A small-molecule ligand and the protein it binds are described below.
Small molecule (SMILES): CC(=O)N[C@H]1[C@H](O[C@H]2[C@H](O)[C@@H](NC(C)=O)CO[C@@H]2CO[C@@H]2O[C@@H](C)[C@@H](O)[C@@H](O)[C@@H]2O)O[C@H](CO)[C@@H](O)[C@@H]1O

Sequence of chain 1.B:
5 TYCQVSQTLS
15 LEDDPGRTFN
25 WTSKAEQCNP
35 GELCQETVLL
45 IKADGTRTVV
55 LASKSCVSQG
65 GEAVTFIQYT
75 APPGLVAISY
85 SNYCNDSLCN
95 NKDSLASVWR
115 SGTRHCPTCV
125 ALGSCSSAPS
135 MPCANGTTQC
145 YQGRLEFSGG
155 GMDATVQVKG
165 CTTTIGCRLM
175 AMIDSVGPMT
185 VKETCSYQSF

Binding-site contacts:
Ligand atom C8 contacts residue GLY64 of chain 1.B at 3.4 Å.
Ligand atom C7 contacts residue ASN89 of chain 1.B at 3.0 Å.
Ligand atom C7 contacts residue LEU37 of chain 1.B at 3.7 Å (hydrophobic).
Ligand atom C2 contacts residue ASN89 of chain 1.B at 2.4 Å.
Ligand atom C8 contacts residue LEU37 of chain 1.B at 3.2 Å (hydrophobic).
Ligand atom N2 contacts residue LEU37 of chain 1.B at 4.1 Å.
Ligand atom C3 contacts residue GLY35 of chain 1.B at 4.1 Å.
Ligand atom O7 contacts residue LEU37 of chain 1.B at 4.2 Å.
Ligand atom O7 contacts residue GLY35 of chain 1.B at 4.3 Å.
Ligand atom O7 contacts residue GLU66 of chain 1.B at 4.0 Å.
Ligand atom C5 contacts residue GLY35 of chain 1.B at 4.4 Å.
Ligand atom O7 contacts residue ASN89 of chain 1.B at 2.7 Å (h-bond).
Ligand atom C8 contacts residue GLY65 of chain 1.B at 4.2 Å.
Ligand atom C1 contacts residue GLY35 of chain 1.B at 4.2 Å.
Ligand atom O7 contacts residue PRO34 of chain 1.B at 3.8 Å.
Ligand atom O5 contacts residue ASN89 of chain 1.B at 2.3 Å (h-bond).
Ligand atom C7 contacts residue PRO34 of chain 1.B at 4.2 Å (hydrophobic).
Ligand atom C8 contacts residue PRO34 of chain 1.B at 3.8 Å (hydrophobic).
Ligand atom C8 contacts residue ASN89 of chain 1.B at 4.2 Å.
Ligand atom C1 contacts residue ASN89 of chain 1.B at 1.4 Å.
Ligand atom C5 contacts residue ASN89 of chain 1.B at 3.6 Å.
Ligand atom C3 contacts residue ASN89 of chain 1.B at 3.7 Å.
Ligand atom C6 contacts residue ASN89 of chain 1.B at 4.4 Å.
Ligand atom C4 contacts residue ASN89 of chain 1.B at 4.1 Å.
Ligand atom N2 contacts residue ASN89 of chain 1.B at 2.8 Å (h-bond).